Binding-site contacts:
Ligand atom O6 contacts residue PHE88 of chain 3.C at 4.0 Å.
Ligand atom C8 contacts residue LYS56 of chain 3.C at 3.7 Å.
Ligand atom C1 contacts residue ASN57 of chain 3.C at 1.4 Å.
Ligand atom O5 contacts residue ASN57 of chain 3.C at 2.3 Å (h-bond).
Ligand atom C7 contacts residue ASN57 of chain 3.C at 3.5 Å.
Ligand atom C2 contacts residue ASN57 of chain 3.C at 2.5 Å.
Ligand atom C5 contacts residue ASN57 of chain 3.C at 3.6 Å.
Ligand atom O7 contacts residue ASN57 of chain 3.C at 3.5 Å (h-bond).
Ligand atom C1 contacts residue PHE88 of chain 3.C at 4.4 Å (hydrophobic).
Ligand atom C3 contacts residue ASN57 of chain 3.C at 3.8 Å.
Ligand atom C4 contacts residue ASN57 of chain 3.C at 4.2 Å.
Ligand atom O5 contacts residue PHE88 of chain 3.C at 3.6 Å.
Ligand atom N2 contacts residue ASN57 of chain 3.C at 3.0 Å (h-bond).
Ligand atom C6 contacts residue PHE88 of chain 3.C at 4.3 Å (hydrophobic).

Sequence of chain 3.C:
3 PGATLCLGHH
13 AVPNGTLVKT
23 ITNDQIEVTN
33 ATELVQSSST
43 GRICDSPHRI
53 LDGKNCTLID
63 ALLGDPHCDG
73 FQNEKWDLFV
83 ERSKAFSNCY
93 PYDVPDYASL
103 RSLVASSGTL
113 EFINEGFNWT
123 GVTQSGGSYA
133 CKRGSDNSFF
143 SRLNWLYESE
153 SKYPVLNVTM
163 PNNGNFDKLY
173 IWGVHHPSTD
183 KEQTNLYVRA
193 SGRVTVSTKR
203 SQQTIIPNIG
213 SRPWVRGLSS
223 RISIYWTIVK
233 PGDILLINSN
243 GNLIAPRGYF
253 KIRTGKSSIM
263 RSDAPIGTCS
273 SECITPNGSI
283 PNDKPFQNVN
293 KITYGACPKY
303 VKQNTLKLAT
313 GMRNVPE

This small molecule binds to this protein.
Small molecule (SMILES): CC(=O)N[C@H]1[C@H](O[C@H]2[C@H](O)[C@@H](NC(C)=O)CO[C@@H]2CO)O[C@H](CO)[C@@H](O)[C@@H]1O